Sequence of chain 1.C:
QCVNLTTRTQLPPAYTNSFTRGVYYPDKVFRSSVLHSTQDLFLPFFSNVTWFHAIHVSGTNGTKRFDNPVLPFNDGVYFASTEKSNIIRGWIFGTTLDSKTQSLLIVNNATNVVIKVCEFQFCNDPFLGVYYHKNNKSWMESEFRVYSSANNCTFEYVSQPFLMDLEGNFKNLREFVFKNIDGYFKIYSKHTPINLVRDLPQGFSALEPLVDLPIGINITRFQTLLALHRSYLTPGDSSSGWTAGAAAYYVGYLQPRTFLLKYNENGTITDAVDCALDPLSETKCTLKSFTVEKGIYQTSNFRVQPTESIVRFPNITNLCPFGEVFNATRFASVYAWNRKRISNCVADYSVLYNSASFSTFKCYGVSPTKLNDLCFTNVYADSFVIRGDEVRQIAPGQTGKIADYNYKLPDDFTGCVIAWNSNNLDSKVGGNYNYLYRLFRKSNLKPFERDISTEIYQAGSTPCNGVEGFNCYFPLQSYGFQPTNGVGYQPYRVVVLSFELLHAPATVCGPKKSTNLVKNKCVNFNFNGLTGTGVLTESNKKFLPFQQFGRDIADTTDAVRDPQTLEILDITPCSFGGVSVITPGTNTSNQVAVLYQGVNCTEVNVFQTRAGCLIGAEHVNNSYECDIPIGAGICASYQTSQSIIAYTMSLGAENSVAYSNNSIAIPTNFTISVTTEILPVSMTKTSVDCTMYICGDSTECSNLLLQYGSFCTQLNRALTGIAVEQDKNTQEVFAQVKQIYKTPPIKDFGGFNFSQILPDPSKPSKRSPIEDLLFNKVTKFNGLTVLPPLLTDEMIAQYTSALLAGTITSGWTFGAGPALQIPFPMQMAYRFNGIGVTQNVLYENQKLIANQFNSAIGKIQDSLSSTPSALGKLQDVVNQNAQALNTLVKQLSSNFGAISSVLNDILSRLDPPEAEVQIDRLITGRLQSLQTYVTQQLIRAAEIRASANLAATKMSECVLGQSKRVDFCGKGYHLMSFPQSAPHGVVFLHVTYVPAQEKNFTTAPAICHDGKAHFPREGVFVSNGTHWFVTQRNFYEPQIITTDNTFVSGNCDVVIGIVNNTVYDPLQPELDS

The small molecule below binds the protein below.
Small molecule (SMILES): CC(=O)N[C@@H]1[C@@H](O)[C@H](O)[C@@H](CO)O[C@H]1O

Binding-site contacts:
Ligand atom C5 contacts residue ASN590 of chain 1.C at 3.7 Å.
Ligand atom O7 contacts residue ASN590 of chain 1.C at 3.1 Å (h-bond).
Ligand atom C2 contacts residue ASN590 of chain 1.C at 2.5 Å.
Ligand atom N2 contacts residue ASN590 of chain 1.C at 2.8 Å (h-bond).
Ligand atom C7 contacts residue ASN590 of chain 1.C at 3.1 Å.
Ligand atom C1 contacts residue ASN590 of chain 1.C at 1.5 Å.
Ligand atom C4 contacts residue ASN590 of chain 1.C at 4.3 Å.
Ligand atom C3 contacts residue ASN590 of chain 1.C at 3.8 Å.
Ligand atom C8 contacts residue ASN590 of chain 1.C at 4.2 Å.
Ligand atom O5 contacts residue ASN590 of chain 1.C at 2.5 Å (h-bond).